Binding-site contacts:
Ligand atom CB contacts residue NAG2 of chain 1.D at 4.4 Å.
Ligand atom C contacts residue NAG2 of chain 1.D at 4.3 Å.
Ligand atom O contacts residue NAG2 of chain 1.D at 3.7 Å.
Ligand atom OXT contacts residue NAG2 of chain 1.D at 3.8 Å.
Ligand atom C contacts residue NAG2 of chain 1.D at 4.3 Å.
Ligand atom O contacts residue NAG2 of chain 1.D at 3.5 Å.
Ligand atom C contacts residue NAG2 of chain 1.D at 4.1 Å.
Ligand atom O contacts residue NAG2 of chain 1.D at 3.6 Å (h-bond).

The small molecule below binds the protein below.
Small molecule (SMILES): C[C@@H](O)[C@H](N)C(=O)N[C@@H](CC(N)=O)C(=O)N[C@@H](CCC(=O)O)C(=O)N[C@@H](CCC(=O)O)C(=O)O